Sequence of chain 1.D:
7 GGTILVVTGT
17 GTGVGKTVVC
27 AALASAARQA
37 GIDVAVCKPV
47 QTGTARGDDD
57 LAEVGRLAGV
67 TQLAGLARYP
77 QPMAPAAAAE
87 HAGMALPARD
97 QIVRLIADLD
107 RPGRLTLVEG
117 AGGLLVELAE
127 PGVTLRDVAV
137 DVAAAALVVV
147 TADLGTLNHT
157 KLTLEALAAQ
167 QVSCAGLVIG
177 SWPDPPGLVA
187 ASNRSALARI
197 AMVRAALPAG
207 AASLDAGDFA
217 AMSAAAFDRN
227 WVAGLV

Sequence of chain 1.C:
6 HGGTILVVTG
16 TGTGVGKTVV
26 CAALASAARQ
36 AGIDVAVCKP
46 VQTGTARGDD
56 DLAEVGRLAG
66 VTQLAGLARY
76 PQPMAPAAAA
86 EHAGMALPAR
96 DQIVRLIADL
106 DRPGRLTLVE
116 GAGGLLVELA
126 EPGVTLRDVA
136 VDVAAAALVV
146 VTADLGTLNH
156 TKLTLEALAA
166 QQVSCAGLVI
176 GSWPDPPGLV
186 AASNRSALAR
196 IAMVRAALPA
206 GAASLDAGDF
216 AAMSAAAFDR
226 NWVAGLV

Binding-site contacts:
Ligand atom C13 contacts residue THR18 of chain 1.C at 3.5 Å.
Ligand atom O01 contacts residue ALA117 of chain 1.C at 3.6 Å.
Ligand atom O01 contacts residue THR48 of chain 1.C at 3.1 Å (h-bond).
Ligand atom C09 contacts residue SO41 of chain 1.O at 3.1 Å.
Ligand atom C08 contacts residue SO41 of chain 1.O at 3.2 Å.
Ligand atom O10 contacts residue GLY19 of chain 1.C at 3.5 Å (h-bond).
Ligand atom N20 contacts residue LEU153 of chain 1.D at 3.0 Å (h-bond).
Ligand atom C04 contacts residue THR48 of chain 1.C at 3.5 Å.
Ligand atom C02 contacts residue THR48 of chain 1.C at 3.7 Å.
Ligand atom O10 contacts residue THR18 of chain 1.C at 3.2 Å.
Ligand atom C15 contacts residue GLY118 of chain 1.C at 3.4 Å.
Ligand atom C14 contacts residue LEU150 of chain 1.D at 3.6 Å (hydrophobic).
Ligand atom C15 contacts residue ALA117 of chain 1.C at 3.6 Å (hydrophobic).
Ligand atom N20 contacts residue GLY151 of chain 1.D at 3.3 Å.
Ligand atom O11 contacts residue LYS22 of chain 1.C at 3.4 Å (salt-bridge).
Ligand atom O10 contacts residue SO41 of chain 1.O at 3.3 Å (h-bond).
Ligand atom C09 contacts residue GLY118 of chain 1.C at 3.5 Å.
Ligand atom N22 contacts residue ASN154 of chain 1.D at 3.7 Å.
Ligand atom N21 contacts residue GLY151 of chain 1.D at 3.3 Å.
Ligand atom C04 contacts residue PRO78 of chain 1.C at 3.6 Å (hydrophobic).
Ligand atom O11 contacts residue GLY118 of chain 1.C at 3.2 Å (h-bond).
Ligand atom N21 contacts residue LEU153 of chain 1.D at 3.1 Å (h-bond).
Ligand atom O10 contacts residue LYS22 of chain 1.C at 3.0 Å (salt-bridge).
Ligand atom O10 contacts residue GLY118 of chain 1.C at 3.1 Å (h-bond).
Ligand atom C16 contacts residue VAL122 of chain 1.C at 3.6 Å (hydrophobic).
Ligand atom C09 contacts residue LYS22 of chain 1.C at 3.6 Å.
Ligand atom C06 contacts residue ASP54 of chain 1.C at 3.3 Å.
Ligand atom C05 contacts residue PRO78 of chain 1.C at 3.7 Å (hydrophobic).
Ligand atom C17 contacts residue THR18 of chain 1.C at 3.5 Å.
Ligand atom N21 contacts residue THR152 of chain 1.D at 3.7 Å.
Ligand atom N21 contacts residue ASN154 of chain 1.D at 2.8 Å (h-bond).
Ligand atom N22 contacts residue GLY151 of chain 1.D at 3.5 Å.
Ligand atom C14 contacts residue THR18 of chain 1.C at 3.4 Å.
Ligand atom C05 contacts residue THR48 of chain 1.C at 3.6 Å.
Ligand atom C18 contacts residue GLY151 of chain 1.D at 3.5 Å.
Ligand atom N19 contacts residue GLY151 of chain 1.D at 3.1 Å (h-bond).
Ligand atom N22 contacts residue VAL122 of chain 1.C at 3.5 Å.
Ligand atom N20 contacts residue THR152 of chain 1.D at 3.3 Å (h-bond).
Ligand atom C06 contacts residue ARG52 of chain 1.C at 3.3 Å.
Ligand atom O11 contacts residue SO41 of chain 1.O at 3.5 Å (h-bond).

The protein below binds the small molecule below.
Small molecule (SMILES): O=C(O)C[C@@H]1CCC[C@H]1C(=O)c1ccc(-c2nnn[nH]2)cc1